The small molecule below binds the protein below.
Small molecule (SMILES): COc1ccc(C[C@H](N)C(=O)N[C@H]2[C@@H](O)[C@H](n3cnc4c(N(C)C)ncnc43)O[C@@H]2CO[P](=O)(O)O[C@H]2[C@@H](O)[C@H](n3ccc(N)nc3=O)O[C@@H]2CO[P](=O)(O)O[C@H]2[C@@H](O)[C@H](n3ccc(N)nc3=O)O[C@@H]2CO)cc1

Binding-site contacts:
Ligand atom O2 contacts residue MG1 of chain 1.CL at 2.4 Å.
Ligand atom OP1 contacts residue HIS3 of chain 1.QA at 3.9 Å.
Ligand atom OP1 contacts residue MG1 of chain 1.LP at 3.9 Å.
Ligand atom C2 contacts residue MG1 of chain 1.CL at 3.5 Å.
Ligand atom N3 contacts residue MG1 of chain 1.CL at 3.9 Å.

Sequence of chain 1.QA:
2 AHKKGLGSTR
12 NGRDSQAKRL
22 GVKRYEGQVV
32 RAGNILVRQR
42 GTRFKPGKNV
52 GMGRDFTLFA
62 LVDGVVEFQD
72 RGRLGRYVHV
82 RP